Binding-site contacts:
Ligand atom C8 contacts residue ASN603 of chain 1.B at 3.5 Å.
Ligand atom C1 contacts residue ASN603 of chain 1.B at 1.4 Å.
Ligand atom O6 contacts residue ASN603 of chain 1.B at 4.5 Å.
Ligand atom C1 contacts residue THR604 of chain 1.B at 4.2 Å.
Ligand atom O5 contacts residue THR604 of chain 1.B at 3.8 Å.
Ligand atom C5 contacts residue ASN603 of chain 1.B at 3.6 Å.
Ligand atom O5 contacts residue ASN603 of chain 1.B at 2.3 Å (h-bond).
Ligand atom C3 contacts residue ASN603 of chain 1.B at 3.8 Å.
Ligand atom N2 contacts residue ASN603 of chain 1.B at 2.7 Å (h-bond).
Ligand atom O7 contacts residue ASN603 of chain 1.B at 3.7 Å.
Ligand atom O6 contacts residue THR604 of chain 1.B at 3.8 Å.
Ligand atom C4 contacts residue ASN603 of chain 1.B at 4.2 Å.
Ligand atom C7 contacts residue ASN603 of chain 1.B at 3.1 Å.
Ligand atom C2 contacts residue ASN603 of chain 1.B at 2.5 Å.

A small-molecule ligand and the protein it binds are described below.
Small molecule (SMILES): CC(=O)N[C@@H]1[C@@H](O)[C@H](O)[C@@H](CO)O[C@H]1O

Sequence of chain 1.B:
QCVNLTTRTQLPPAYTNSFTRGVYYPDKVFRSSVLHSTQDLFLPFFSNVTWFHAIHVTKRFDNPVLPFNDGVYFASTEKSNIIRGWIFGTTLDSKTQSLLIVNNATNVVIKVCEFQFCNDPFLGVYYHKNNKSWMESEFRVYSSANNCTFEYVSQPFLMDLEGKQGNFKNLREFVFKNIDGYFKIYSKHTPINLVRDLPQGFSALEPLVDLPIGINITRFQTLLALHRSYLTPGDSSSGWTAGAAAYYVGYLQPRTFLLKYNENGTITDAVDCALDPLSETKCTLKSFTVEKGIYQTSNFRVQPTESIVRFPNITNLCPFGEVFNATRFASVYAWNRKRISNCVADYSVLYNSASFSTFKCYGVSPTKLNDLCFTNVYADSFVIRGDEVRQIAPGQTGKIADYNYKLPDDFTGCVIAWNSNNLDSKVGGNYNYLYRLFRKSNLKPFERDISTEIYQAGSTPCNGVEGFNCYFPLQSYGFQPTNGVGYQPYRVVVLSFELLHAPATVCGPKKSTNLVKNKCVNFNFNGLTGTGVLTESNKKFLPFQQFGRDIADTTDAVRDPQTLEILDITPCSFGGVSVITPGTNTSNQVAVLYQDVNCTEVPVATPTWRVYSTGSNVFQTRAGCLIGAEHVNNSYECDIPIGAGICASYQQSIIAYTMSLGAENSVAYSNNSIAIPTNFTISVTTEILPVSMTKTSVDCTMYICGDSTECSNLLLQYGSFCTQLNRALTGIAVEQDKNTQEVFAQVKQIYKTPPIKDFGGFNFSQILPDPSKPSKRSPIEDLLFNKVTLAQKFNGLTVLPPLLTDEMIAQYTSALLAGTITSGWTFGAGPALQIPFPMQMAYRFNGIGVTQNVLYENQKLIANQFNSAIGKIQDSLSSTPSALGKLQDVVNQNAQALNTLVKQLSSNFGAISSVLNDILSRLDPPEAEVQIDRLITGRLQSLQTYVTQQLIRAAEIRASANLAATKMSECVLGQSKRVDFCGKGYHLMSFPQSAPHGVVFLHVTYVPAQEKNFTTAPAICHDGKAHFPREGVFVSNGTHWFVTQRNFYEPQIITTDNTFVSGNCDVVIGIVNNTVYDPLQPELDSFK